Binding-site contacts:
Ligand atom O20 contacts residue GLU89 of chain 1.C at 3.5 Å.
Ligand atom O27 contacts residue ASP88 of chain 1.C at 2.8 Å (salt-bridge).
Ligand atom C3 contacts residue GLU134 of chain 1.C at 3.5 Å.
Ligand atom O2 contacts residue GLU134 of chain 1.C at 2.5 Å (salt-bridge).
Ligand atom C18 contacts residue MET41 of chain 1.C at 3.5 Å (hydrophobic).
Ligand atom O2 contacts residue GLN48 of chain 1.C at 2.6 Å (h-bond).
Ligand atom O2 contacts residue ZN1 of chain 1.Q at 2.5 Å.
Ligand atom O13 contacts residue ILE42 of chain 1.C at 3.0 Å (h-bond).
Ligand atom C19 contacts residue GLY90 of chain 1.C at 3.7 Å.
Ligand atom O4 contacts residue LEU92 of chain 1.C at 3.2 Å (h-bond).
Ligand atom N1 contacts residue GLN48 of chain 1.C at 3.4 Å (h-bond).
Ligand atom N14 contacts residue MET41 of chain 1.C at 3.6 Å.
Ligand atom N1 contacts residue GLY43 of chain 1.C at 3.4 Å (h-bond).
Ligand atom C17 contacts residue TYR98 of chain 1.C at 3.6 Å (hydrophobic).
Ligand atom C9 contacts residue ILE130 of chain 1.C at 3.8 Å (hydrophobic).
Ligand atom O4 contacts residue ZN1 of chain 1.Q at 2.3 Å.
Ligand atom C18 contacts residue ASP40 of chain 1.C at 3.2 Å.
Ligand atom N1 contacts residue GLU134 of chain 1.C at 2.6 Å (salt-bridge).
Ligand atom O4 contacts residue CYS91 of chain 1.C at 3.6 Å (h-bond).
Ligand atom C11 contacts residue ARG129 of chain 1.C at 3.8 Å.
Ligand atom C5 contacts residue MET41 of chain 1.C at 3.2 Å (hydrophobic).
Ligand atom N1 contacts residue ZN1 of chain 1.Q at 3.1 Å.
Ligand atom C26 contacts residue ASP88 of chain 1.C at 3.2 Å.
Ligand atom O2 contacts residue HIS133 of chain 1.C at 3.5 Å.
Ligand atom C10 contacts residue HIS133 of chain 1.C at 3.8 Å.
Ligand atom C3 contacts residue GLY43 of chain 1.C at 3.6 Å.
Ligand atom C3 contacts residue ZN1 of chain 1.Q at 3.0 Å.
Ligand atom O4 contacts residue GLN48 of chain 1.C at 3.2 Å (h-bond).
Ligand atom C6 contacts residue GLY90 of chain 1.C at 3.6 Å.
Ligand atom N1 contacts residue HIS133 of chain 1.C at 3.7 Å.
Ligand atom O2 contacts residue HIS137 of chain 1.C at 2.9 Å.
Ligand atom C5 contacts residue GLY43 of chain 1.C at 3.6 Å.
Ligand atom N14 contacts residue GLY90 of chain 1.C at 3.2 Å (h-bond).
Ligand atom O13 contacts residue MET41 of chain 1.C at 3.3 Å.
Ligand atom O4 contacts residue HIS133 of chain 1.C at 3.6 Å (h-bond).
Ligand atom C12 contacts residue MET41 of chain 1.C at 3.5 Å (hydrophobic).
Ligand atom C7 contacts residue GLU134 of chain 1.C at 3.4 Å.
Ligand atom O27 contacts residue PHE87 of chain 1.C at 3.5 Å.
Ligand atom O20 contacts residue GLY90 of chain 1.C at 2.7 Å (h-bond).
Ligand atom C17 contacts residue GLY90 of chain 1.C at 3.4 Å.

This protein binds this small molecule.
Small molecule (SMILES): CCCCC[C@H](CC(=O)NO)C(=O)N[C@H](C(=O)N1CCC[C@H]1CO)C(C)C

Sequence of chain 1.C:
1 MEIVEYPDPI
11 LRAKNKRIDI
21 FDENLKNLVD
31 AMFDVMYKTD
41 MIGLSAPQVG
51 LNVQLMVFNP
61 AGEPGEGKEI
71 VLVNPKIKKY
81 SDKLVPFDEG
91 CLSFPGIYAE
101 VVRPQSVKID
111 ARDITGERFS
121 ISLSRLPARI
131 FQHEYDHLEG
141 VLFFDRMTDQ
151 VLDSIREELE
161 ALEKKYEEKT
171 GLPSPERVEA